This small molecule binds to this protein.
Small molecule (SMILES): CC(=O)N[C@@H]1[C@@H](O)[C@H](O)[C@@H](CO)O[C@H]1O

Binding-site contacts:
Ligand atom C5 contacts residue ASN368 of chain 1.B at 3.6 Å.
Ligand atom C8 contacts residue GLU366 of chain 1.B at 3.3 Å.
Ligand atom O5 contacts residue ASN368 of chain 1.B at 2.3 Å (h-bond).
Ligand atom O7 contacts residue ASN368 of chain 1.B at 3.7 Å.
Ligand atom C4 contacts residue ASN368 of chain 1.B at 4.2 Å.
Ligand atom C7 contacts residue ASN368 of chain 1.B at 3.5 Å.
Ligand atom N2 contacts residue GLU366 of chain 1.B at 4.2 Å.
Ligand atom C3 contacts residue ASN368 of chain 1.B at 3.8 Å.
Ligand atom N2 contacts residue ASN368 of chain 1.B at 3.0 Å (h-bond).
Ligand atom C1 contacts residue ASN368 of chain 1.B at 1.4 Å.
Ligand atom C2 contacts residue ASN368 of chain 1.B at 2.5 Å.
Ligand atom C7 contacts residue GLU366 of chain 1.B at 4.1 Å.

Sequence of chain 1.B:
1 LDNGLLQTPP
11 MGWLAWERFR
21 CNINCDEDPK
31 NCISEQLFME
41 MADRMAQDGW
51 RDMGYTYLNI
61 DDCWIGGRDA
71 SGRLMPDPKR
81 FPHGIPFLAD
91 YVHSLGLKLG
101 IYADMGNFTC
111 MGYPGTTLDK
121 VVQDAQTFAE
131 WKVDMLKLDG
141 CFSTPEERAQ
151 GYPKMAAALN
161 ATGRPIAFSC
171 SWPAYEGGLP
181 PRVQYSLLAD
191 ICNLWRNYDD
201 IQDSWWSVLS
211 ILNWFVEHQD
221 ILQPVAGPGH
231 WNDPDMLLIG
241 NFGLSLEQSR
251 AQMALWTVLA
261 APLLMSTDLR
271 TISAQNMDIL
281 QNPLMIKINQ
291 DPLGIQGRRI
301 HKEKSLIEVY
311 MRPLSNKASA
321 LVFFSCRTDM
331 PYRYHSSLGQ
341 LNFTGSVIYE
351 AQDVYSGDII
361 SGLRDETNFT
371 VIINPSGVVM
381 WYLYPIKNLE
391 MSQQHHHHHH